A small-molecule ligand and the protein it binds are described below.
Small molecule (SMILES): NC1=N[C@H](CCNC(=O)c2ccoc2)Nc2c(F)ccc(F)c21

Sequence of chain 2.B:
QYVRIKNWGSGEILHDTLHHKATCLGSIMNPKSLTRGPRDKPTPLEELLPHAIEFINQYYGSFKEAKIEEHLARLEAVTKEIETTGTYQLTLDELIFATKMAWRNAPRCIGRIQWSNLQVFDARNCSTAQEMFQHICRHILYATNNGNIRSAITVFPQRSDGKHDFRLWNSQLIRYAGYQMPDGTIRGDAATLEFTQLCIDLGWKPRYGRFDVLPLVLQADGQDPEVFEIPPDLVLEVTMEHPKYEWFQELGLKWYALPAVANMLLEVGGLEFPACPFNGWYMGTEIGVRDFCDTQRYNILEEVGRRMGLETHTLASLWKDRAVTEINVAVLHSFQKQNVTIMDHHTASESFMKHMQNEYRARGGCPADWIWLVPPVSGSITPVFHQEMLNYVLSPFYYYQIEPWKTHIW

Binding-site contacts:
Ligand atom C8 contacts residue HEM1 of chain 2.F at 3.3 Å.
Ligand atom O22 contacts residue TYR276 of chain 2.B at 2.7 Å (h-bond).
Ligand atom N7 contacts residue HEM1 of chain 2.F at 3.3 Å.
Ligand atom F12 contacts residue HEM1 of chain 2.F at 3.4 Å.
Ligand atom C26 contacts residue TYR276 of chain 2.B at 3.6 Å (hydrophobic).
Ligand atom F27 contacts residue HEM1 of chain 2.F at 3.2 Å.
Ligand atom N11 contacts residue TRP301 of chain 2.B at 2.8 Å (h-bond).
Ligand atom N9 contacts residue GLU306 of chain 2.B at 2.6 Å (salt-bridge).
Ligand atom C10 contacts residue PRO279 of chain 2.B at 3.6 Å (hydrophobic).
Ligand atom F27 contacts residue VAL281 of chain 2.B at 2.8 Å.
Ligand atom F27 contacts residue PHE298 of chain 2.B at 3.5 Å.
Ligand atom C6 contacts residue HEM1 of chain 2.F at 3.4 Å.
Ligand atom O25 contacts residue ARG195 of chain 2.B at 3.0 Å.
Ligand atom C26 contacts residue ARG317 of chain 2.B at 3.4 Å.
Ligand atom O25 contacts residue ASP311 of chain 2.B at 3.7 Å.
Ligand atom F12 contacts residue TRP301 of chain 2.B at 3.1 Å.
Ligand atom C5 contacts residue HEM1 of chain 2.F at 3.5 Å.
Ligand atom N11 contacts residue PRO279 of chain 2.B at 3.6 Å.
Ligand atom C3 contacts residue VAL281 of chain 2.B at 3.5 Å (hydrophobic).
Ligand atom C26 contacts residue ARG195 of chain 2.B at 3.4 Å.
Ligand atom C17 contacts residue PRO279 of chain 2.B at 3.7 Å (hydrophobic).
Ligand atom N11 contacts residue GLU306 of chain 2.B at 2.9 Å (salt-bridge).
Ligand atom F12 contacts residue PRO279 of chain 2.B at 3.5 Å.
Ligand atom C2 contacts residue HEM1 of chain 2.F at 3.3 Å.
Ligand atom O25 contacts residue ARG317 of chain 2.B at 2.8 Å (salt-bridge).
Ligand atom O22 contacts residue TYR302 of chain 2.B at 3.5 Å (h-bond).
Ligand atom N9 contacts residue HEM1 of chain 2.F at 3.5 Å.
Ligand atom C1 contacts residue GLY300 of chain 2.B at 3.3 Å.
Ligand atom C8 contacts residue GLU306 of chain 2.B at 3.6 Å.
Ligand atom F12 contacts residue GLY300 of chain 2.B at 3.0 Å.
Ligand atom C6 contacts residue GLY300 of chain 2.B at 3.5 Å.
Ligand atom N11 contacts residue HEM1 of chain 2.F at 3.6 Å.
Ligand atom C1 contacts residue HEM1 of chain 2.F at 3.3 Å.
Ligand atom C10 contacts residue GLU306 of chain 2.B at 3.5 Å.
Ligand atom C24 contacts residue ARG195 of chain 2.B at 3.4 Å.
Ligand atom C20 contacts residue GLN192 of chain 2.B at 3.7 Å.
Ligand atom C2 contacts residue PHE298 of chain 2.B at 3.5 Å (hydrophobic).
Ligand atom C24 contacts residue ARG317 of chain 2.B at 3.5 Å.
Ligand atom C4 contacts residue HEM1 of chain 2.F at 3.5 Å.
Ligand atom C3 contacts residue HEM1 of chain 2.F at 3.3 Å.